Binding-site contacts:
Ligand atom C8 contacts residue ASN246 of chain 2.D at 4.0 Å.
Ligand atom O6 contacts residue THR248 of chain 2.D at 4.3 Å.
Ligand atom O5 contacts residue ASN246 of chain 2.D at 2.4 Å (h-bond).
Ligand atom C2 contacts residue ASN246 of chain 2.D at 2.5 Å.
Ligand atom N2 contacts residue ASN246 of chain 2.D at 2.9 Å (h-bond).
Ligand atom C1 contacts residue THR248 of chain 2.D at 3.2 Å.
Ligand atom C5 contacts residue THR248 of chain 2.D at 4.3 Å.
Ligand atom O6 contacts residue ASN249 of chain 2.D at 4.1 Å.
Ligand atom C3 contacts residue ASN246 of chain 2.D at 3.8 Å.
Ligand atom O5 contacts residue THR248 of chain 2.D at 3.9 Å.
Ligand atom O7 contacts residue ASN246 of chain 2.D at 3.6 Å.
Ligand atom C5 contacts residue ASN246 of chain 2.D at 3.7 Å.
Ligand atom C1 contacts residue ASN246 of chain 2.D at 1.4 Å.
Ligand atom C4 contacts residue ASN246 of chain 2.D at 4.2 Å.
Ligand atom C1 contacts residue ASN249 of chain 2.D at 4.1 Å.
Ligand atom O5 contacts residue ASN249 of chain 2.D at 3.8 Å.
Ligand atom N2 contacts residue THR248 of chain 2.D at 4.3 Å.
Ligand atom C2 contacts residue THR248 of chain 2.D at 4.2 Å.
Ligand atom C7 contacts residue ASN246 of chain 2.D at 3.5 Å.

This protein binds this small molecule.
Small molecule (SMILES): CC(=O)N[C@@H]1[C@@H](O)[C@H](O)[C@@H](CO)O[C@H]1O

Sequence of chain 2.D:
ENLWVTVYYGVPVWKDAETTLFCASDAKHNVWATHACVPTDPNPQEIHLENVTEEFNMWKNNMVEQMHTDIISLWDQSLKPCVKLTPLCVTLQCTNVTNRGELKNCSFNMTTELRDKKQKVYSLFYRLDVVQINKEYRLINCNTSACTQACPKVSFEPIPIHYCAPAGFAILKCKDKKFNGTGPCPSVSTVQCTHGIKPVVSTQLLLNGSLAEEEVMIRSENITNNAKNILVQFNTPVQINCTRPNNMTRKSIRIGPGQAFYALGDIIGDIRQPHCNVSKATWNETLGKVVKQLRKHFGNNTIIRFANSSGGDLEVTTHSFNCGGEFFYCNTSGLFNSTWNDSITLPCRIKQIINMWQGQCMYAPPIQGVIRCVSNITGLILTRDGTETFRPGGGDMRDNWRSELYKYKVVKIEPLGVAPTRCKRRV